A protein and the small-molecule ligand that binds it are described below.
Small molecule (SMILES): CO[P](=O)(O)O[C@H]1[C@@H](O)[C@H](n2ccc(=O)[nH]c2=O)O[C@@H]1COP(=O)(O)O

Sequence of chain 1.B:
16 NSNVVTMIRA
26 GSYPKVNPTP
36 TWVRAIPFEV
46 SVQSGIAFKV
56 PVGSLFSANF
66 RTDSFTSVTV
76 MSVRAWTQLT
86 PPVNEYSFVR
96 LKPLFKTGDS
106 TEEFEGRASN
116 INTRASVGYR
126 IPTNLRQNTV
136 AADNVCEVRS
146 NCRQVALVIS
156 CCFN

Binding-site contacts:
Ligand atom O3' contacts residue ARG125 of chain 1.B at 4.2 Å.
Ligand atom OP2 contacts residue SER77 of chain 1.B at 3.8 Å.
Ligand atom C5 contacts residue THR21 of chain 2.B at 4.4 Å.
Ligand atom P contacts residue ARG125 of chain 1.B at 3.9 Å.
Ligand atom C5' contacts residue ARG131 of chain 1.B at 3.5 Å.
Ligand atom C5' contacts residue ARG125 of chain 1.B at 4.3 Å.
Ligand atom C5' contacts residue MET76 of chain 1.B at 4.2 Å (hydrophobic).
Ligand atom O5' contacts residue ARG125 of chain 1.B at 3.5 Å (salt-bridge).
Ligand atom C3' contacts residue ARG125 of chain 1.B at 3.5 Å.
Ligand atom C2' contacts residue ARG125 of chain 1.B at 4.1 Å.
Ligand atom N3 contacts residue ASN16 of chain 2.B at 3.2 Å (h-bond).
Ligand atom C4 contacts residue SER17 of chain 2.B at 4.1 Å.
Ligand atom C4 contacts residue ARG125 of chain 1.B at 3.7 Å.
Ligand atom O4 contacts residue ASN16 of chain 2.B at 4.4 Å.
Ligand atom C5 contacts residue ARG125 of chain 1.B at 3.8 Å.
Ligand atom C6 contacts residue ARG125 of chain 1.B at 3.8 Å.
Ligand atom OP2 contacts residue ARG131 of chain 1.B at 3.8 Å.
Ligand atom C2 contacts residue ARG125 of chain 1.B at 4.1 Å.
Ligand atom OP3 contacts residue ILE23 of chain 2.B at 3.7 Å.
Ligand atom O5' contacts residue ARG131 of chain 1.B at 2.8 Å (salt-bridge).
Ligand atom O4 contacts residue SER17 of chain 2.B at 3.2 Å.
Ligand atom OP3 contacts residue SER77 of chain 1.B at 4.1 Å.
Ligand atom O2 contacts residue ARG125 of chain 1.B at 4.4 Å.
Ligand atom O4 contacts residue THR21 of chain 2.B at 4.3 Å.
Ligand atom OP1 contacts residue ARG125 of chain 1.B at 2.9 Å (salt-bridge).
Ligand atom O4 contacts residue ARG125 of chain 1.B at 3.9 Å.
Ligand atom C2 contacts residue ASN16 of chain 2.B at 3.6 Å.
Ligand atom OP1 contacts residue ARG131 of chain 1.B at 3.3 Å (salt-bridge).
Ligand atom OP1 contacts residue ILE23 of chain 2.B at 3.6 Å.
Ligand atom O2 contacts residue ASN16 of chain 2.B at 3.3 Å (h-bond).
Ligand atom C4 contacts residue ASN16 of chain 2.B at 4.2 Å.
Ligand atom N3 contacts residue ARG125 of chain 1.B at 3.9 Å.
Ligand atom P contacts residue ARG131 of chain 1.B at 3.5 Å.
Ligand atom N3 contacts residue SER17 of chain 2.B at 4.4 Å.
Ligand atom P contacts residue ILE23 of chain 2.B at 4.2 Å.
Ligand atom N1 contacts residue ARG125 of chain 1.B at 4.0 Å.
Ligand atom OP3 contacts residue ARG125 of chain 1.B at 3.1 Å.
Ligand atom C4' contacts residue ARG125 of chain 1.B at 4.5 Å.

Sequence of chain 2.B:
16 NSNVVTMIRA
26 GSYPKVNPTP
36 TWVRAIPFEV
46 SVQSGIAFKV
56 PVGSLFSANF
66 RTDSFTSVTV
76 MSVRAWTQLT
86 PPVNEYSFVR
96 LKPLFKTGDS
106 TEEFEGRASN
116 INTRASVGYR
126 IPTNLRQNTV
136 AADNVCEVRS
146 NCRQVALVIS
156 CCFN